Binding-site contacts:
Ligand atom O7 contacts residue ASN464 of chain 1.A at 3.9 Å.
Ligand atom C5 contacts residue ASN464 of chain 1.A at 3.7 Å.
Ligand atom C1 contacts residue ASN464 of chain 1.A at 1.5 Å.
Ligand atom C2 contacts residue ASN464 of chain 1.A at 2.2 Å.
Ligand atom C3 contacts residue ASN464 of chain 1.A at 3.4 Å.
Ligand atom C8 contacts residue SER462 of chain 1.A at 3.7 Å.
Ligand atom N2 contacts residue ASN464 of chain 1.A at 2.3 Å (h-bond).
Ligand atom C8 contacts residue ASN464 of chain 1.A at 4.1 Å.
Ligand atom C7 contacts residue SER462 of chain 1.A at 4.1 Å.
Ligand atom C4 contacts residue ASN464 of chain 1.A at 4.2 Å.
Ligand atom N2 contacts residue SER462 of chain 1.A at 3.6 Å (h-bond).
Ligand atom O5 contacts residue ASN464 of chain 1.A at 2.4 Å (h-bond).
Ligand atom C8 contacts residue LEU463 of chain 1.A at 4.4 Å (hydrophobic).
Ligand atom C6 contacts residue ASN464 of chain 1.A at 4.3 Å.
Ligand atom C7 contacts residue ASN464 of chain 1.A at 3.2 Å.

This small molecule binds to this protein.
Small molecule (SMILES): CC(=O)N[C@@H]1[C@@H](O)[C@H](O)[C@@H](CO)O[C@H]1O

Sequence of chain 1.A:
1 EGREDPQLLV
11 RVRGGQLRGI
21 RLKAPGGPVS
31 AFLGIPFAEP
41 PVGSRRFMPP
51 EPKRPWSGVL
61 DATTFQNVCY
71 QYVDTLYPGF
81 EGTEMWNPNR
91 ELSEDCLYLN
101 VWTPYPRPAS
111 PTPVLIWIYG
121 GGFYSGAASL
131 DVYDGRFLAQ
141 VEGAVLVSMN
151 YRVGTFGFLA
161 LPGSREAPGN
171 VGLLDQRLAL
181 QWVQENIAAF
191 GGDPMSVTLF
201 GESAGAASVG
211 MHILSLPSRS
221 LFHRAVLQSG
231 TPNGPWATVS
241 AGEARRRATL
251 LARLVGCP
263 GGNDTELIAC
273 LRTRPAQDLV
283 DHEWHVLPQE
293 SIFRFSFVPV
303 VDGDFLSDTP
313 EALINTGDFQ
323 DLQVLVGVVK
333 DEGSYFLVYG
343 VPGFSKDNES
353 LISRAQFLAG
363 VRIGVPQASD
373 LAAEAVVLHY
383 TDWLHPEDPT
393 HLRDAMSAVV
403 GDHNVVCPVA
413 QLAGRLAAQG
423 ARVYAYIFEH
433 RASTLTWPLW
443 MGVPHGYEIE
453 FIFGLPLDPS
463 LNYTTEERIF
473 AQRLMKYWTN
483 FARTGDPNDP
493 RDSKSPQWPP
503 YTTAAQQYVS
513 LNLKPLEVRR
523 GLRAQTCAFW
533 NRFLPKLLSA